Binding-site contacts:
Ligand atom N2 contacts residue CYS46 of chain 1.B at 4.2 Å.
Ligand atom C2 contacts residue ASN48 of chain 1.B at 2.5 Å.
Ligand atom C5 contacts residue ASN48 of chain 1.B at 3.7 Å.
Ligand atom O5 contacts residue ASN48 of chain 1.B at 2.4 Å (h-bond).
Ligand atom C3 contacts residue ASN48 of chain 1.B at 3.8 Å.
Ligand atom C7 contacts residue ASN48 of chain 1.B at 3.4 Å.
Ligand atom C1 contacts residue ASN48 of chain 1.B at 1.4 Å.
Ligand atom O5 contacts residue ASN168 of chain 1.B at 3.5 Å (h-bond).
Ligand atom C5 contacts residue ASN168 of chain 1.B at 3.4 Å.
Ligand atom C8 contacts residue ASN48 of chain 1.B at 3.6 Å.
Ligand atom C7 contacts residue CYS46 of chain 1.B at 3.8 Å (hydrophobic).
Ligand atom C1 contacts residue ASN168 of chain 1.B at 3.8 Å.
Ligand atom O7 contacts residue CYS46 of chain 1.B at 2.7 Å (h-bond).
Ligand atom O6 contacts residue ASN168 of chain 1.B at 3.3 Å (h-bond).
Ligand atom O7 contacts residue VAL47 of chain 1.B at 4.0 Å.
Ligand atom C6 contacts residue ASN168 of chain 1.B at 3.9 Å.
Ligand atom O7 contacts residue ASN48 of chain 1.B at 4.2 Å.
Ligand atom C4 contacts residue ASN48 of chain 1.B at 4.2 Å.
Ligand atom N2 contacts residue ASN48 of chain 1.B at 2.9 Å (h-bond).

The protein below binds the small molecule below.
Small molecule (SMILES): CC(=O)N[C@H]1[C@H](O[C@H]2[C@H](O)[C@@H](NC(C)=O)CO[C@@H]2CO)O[C@H](CO)[C@@H](O)[C@@H]1O

Sequence of chain 1.B:
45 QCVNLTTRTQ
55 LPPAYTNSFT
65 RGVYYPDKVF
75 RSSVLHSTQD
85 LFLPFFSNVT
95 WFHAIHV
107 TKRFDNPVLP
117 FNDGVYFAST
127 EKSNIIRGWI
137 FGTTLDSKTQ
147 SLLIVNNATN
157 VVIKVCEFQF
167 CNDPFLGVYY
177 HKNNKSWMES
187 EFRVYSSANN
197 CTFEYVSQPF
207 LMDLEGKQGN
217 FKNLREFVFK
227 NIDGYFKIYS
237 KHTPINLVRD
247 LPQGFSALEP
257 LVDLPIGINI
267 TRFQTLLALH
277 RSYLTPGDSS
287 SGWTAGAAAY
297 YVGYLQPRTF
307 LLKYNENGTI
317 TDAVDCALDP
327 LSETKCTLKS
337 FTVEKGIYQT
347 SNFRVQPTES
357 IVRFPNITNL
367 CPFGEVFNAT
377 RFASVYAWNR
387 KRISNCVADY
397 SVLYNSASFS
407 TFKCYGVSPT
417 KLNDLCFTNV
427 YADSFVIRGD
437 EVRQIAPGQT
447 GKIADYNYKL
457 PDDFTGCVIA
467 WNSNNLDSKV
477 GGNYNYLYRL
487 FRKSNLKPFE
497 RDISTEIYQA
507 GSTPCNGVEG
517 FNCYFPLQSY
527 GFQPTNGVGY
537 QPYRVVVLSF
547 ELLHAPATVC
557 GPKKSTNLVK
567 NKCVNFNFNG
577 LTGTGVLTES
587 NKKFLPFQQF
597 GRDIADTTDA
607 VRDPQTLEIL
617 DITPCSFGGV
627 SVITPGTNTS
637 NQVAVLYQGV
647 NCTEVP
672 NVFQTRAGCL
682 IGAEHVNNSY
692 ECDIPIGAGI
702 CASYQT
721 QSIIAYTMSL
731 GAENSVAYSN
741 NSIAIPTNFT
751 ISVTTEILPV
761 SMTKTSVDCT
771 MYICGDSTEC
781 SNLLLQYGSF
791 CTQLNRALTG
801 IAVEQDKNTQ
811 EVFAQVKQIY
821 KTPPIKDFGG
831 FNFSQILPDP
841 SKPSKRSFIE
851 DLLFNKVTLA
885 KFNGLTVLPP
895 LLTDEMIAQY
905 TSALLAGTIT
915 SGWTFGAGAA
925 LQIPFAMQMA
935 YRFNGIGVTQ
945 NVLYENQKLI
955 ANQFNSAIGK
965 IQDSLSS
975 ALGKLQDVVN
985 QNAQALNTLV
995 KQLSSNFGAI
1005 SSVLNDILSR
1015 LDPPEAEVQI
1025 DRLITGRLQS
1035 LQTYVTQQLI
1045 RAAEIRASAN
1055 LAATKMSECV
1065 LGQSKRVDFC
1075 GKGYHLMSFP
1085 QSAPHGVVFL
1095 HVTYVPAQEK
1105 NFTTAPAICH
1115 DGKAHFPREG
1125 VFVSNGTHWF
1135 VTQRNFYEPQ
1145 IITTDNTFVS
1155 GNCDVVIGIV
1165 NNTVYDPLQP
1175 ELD